Binding-site contacts:
Ligand atom N contacts residue FE1 of chain 2.FA at 3.2 Å.
Ligand atom C4 contacts residue ILE169 of chain 2.E at 4.0 Å (hydrophobic).
Ligand atom O1 contacts residue ARG188 of chain 2.E at 3.5 Å (salt-bridge).
Ligand atom O2 contacts residue ARG188 of chain 2.E at 3.0 Å (salt-bridge).
Ligand atom N contacts residue GLN207 of chain 2.E at 3.6 Å (h-bond).
Ligand atom C2 contacts residue PRO77 of chain 2.E at 3.5 Å (hydrophobic).
Ligand atom O1 contacts residue TYR133 of chain 2.E at 3.5 Å (h-bond).
Ligand atom C4 contacts residue PRO77 of chain 2.E at 3.7 Å (hydrophobic).
Ligand atom C5 contacts residue PRO77 of chain 2.E at 3.7 Å (hydrophobic).
Ligand atom C3 contacts residue PRO77 of chain 2.E at 3.6 Å (hydrophobic).
Ligand atom C5 contacts residue ILE169 of chain 2.E at 3.7 Å (hydrophobic).
Ligand atom C2 contacts residue ILE74 of chain 2.E at 4.1 Å (hydrophobic).
Ligand atom C2 contacts residue ARG188 of chain 2.E at 3.9 Å.
Ligand atom C6 contacts residue TYR167 of chain 2.E at 4.0 Å (hydrophobic).
Ligand atom C4 contacts residue VAL53 of chain 2.E at 3.2 Å (hydrophobic).
Ligand atom C3 contacts residue VAL53 of chain 2.E at 3.6 Å (hydrophobic).
Ligand atom O1 contacts residue HIS193 of chain 2.E at 3.5 Å (h-bond).
Ligand atom C2 contacts residue GLY76 of chain 2.E at 4.0 Å.
Ligand atom O2 contacts residue ILE74 of chain 2.E at 3.1 Å.
Ligand atom N contacts residue ARG188 of chain 2.E at 2.8 Å (salt-bridge).
Ligand atom C5 contacts residue LEU49 of chain 2.E at 3.4 Å (hydrophobic).
Ligand atom O2 contacts residue GLY76 of chain 2.E at 3.6 Å.
Ligand atom C1 contacts residue ARG188 of chain 2.E at 3.6 Å.
Ligand atom C contacts residue HIS191 of chain 2.E at 3.8 Å.
Ligand atom C contacts residue ARG188 of chain 2.E at 3.2 Å.
Ligand atom O2 contacts residue GLN207 of chain 2.E at 3.4 Å (h-bond).
Ligand atom N contacts residue HIS191 of chain 2.E at 3.9 Å.
Ligand atom C contacts residue HIS193 of chain 2.E at 3.9 Å.
Ligand atom N contacts residue GLY76 of chain 2.E at 3.9 Å.
Ligand atom C1 contacts residue PRO77 of chain 2.E at 3.5 Å (hydrophobic).
Ligand atom C3 contacts residue ASP52 of chain 2.E at 3.9 Å.
Ligand atom O1 contacts residue FE1 of chain 2.FA at 1.8 Å.
Ligand atom C4 contacts residue LEU49 of chain 2.E at 3.3 Å (hydrophobic).
Ligand atom N contacts residue HIS193 of chain 2.E at 3.1 Å.
Ligand atom C6 contacts residue PRO77 of chain 2.E at 3.6 Å (hydrophobic).
Ligand atom C5 contacts residue TYR167 of chain 2.E at 4.0 Å (hydrophobic).
Ligand atom O2 contacts residue HIS193 of chain 2.E at 4.0 Å.
Ligand atom O1 contacts residue HIS191 of chain 2.E at 3.0 Å (h-bond).
Ligand atom C6 contacts residue TYR78 of chain 2.E at 4.0 Å (hydrophobic).
Ligand atom C contacts residue FE1 of chain 2.FA at 2.8 Å.

Sequence of chain 2.E:
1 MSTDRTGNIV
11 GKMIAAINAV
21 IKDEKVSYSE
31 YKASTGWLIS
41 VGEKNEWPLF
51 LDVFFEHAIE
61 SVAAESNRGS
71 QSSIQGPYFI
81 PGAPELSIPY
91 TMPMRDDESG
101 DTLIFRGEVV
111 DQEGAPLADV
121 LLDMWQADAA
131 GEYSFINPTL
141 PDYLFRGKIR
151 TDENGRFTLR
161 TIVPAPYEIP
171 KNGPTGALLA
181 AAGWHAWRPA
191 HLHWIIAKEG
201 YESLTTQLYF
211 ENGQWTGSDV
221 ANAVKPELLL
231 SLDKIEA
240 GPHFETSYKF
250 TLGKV

This protein binds this small molecule.
Small molecule (SMILES): O=C(NO)c1ccccc1